The protein below binds the small molecule below.
Small molecule (SMILES): CC(=O)N[C@H]1[C@H](O[C@H]2[C@H](O)[C@@H](NC(C)=O)CO[C@@H]2CO)O[C@H](CO)[C@@H](O)[C@@H]1O

Binding-site contacts:
Ligand atom C1 contacts residue TYR219 of chain 1.D at 3.3 Å (hydrophobic).
Ligand atom C5 contacts residue SER169 of chain 1.D at 3.2 Å.
Ligand atom C2 contacts residue ASN167 of chain 1.D at 2.4 Å.
Ligand atom C1 contacts residue SER169 of chain 1.D at 3.6 Å.
Ligand atom C8 contacts residue TYR219 of chain 1.D at 3.2 Å (hydrophobic).
Ligand atom O5 contacts residue ASN167 of chain 1.D at 2.4 Å (h-bond).
Ligand atom C3 contacts residue TYR219 of chain 1.D at 3.8 Å (hydrophobic).
Ligand atom O7 contacts residue TYR219 of chain 1.D at 4.3 Å.
Ligand atom C6 contacts residue SER169 of chain 1.D at 3.4 Å.
Ligand atom C7 contacts residue TYR219 of chain 1.D at 3.2 Å (hydrophobic).
Ligand atom C1 contacts residue ASN167 of chain 1.D at 1.4 Å.
Ligand atom O6 contacts residue SER169 of chain 1.D at 3.6 Å.
Ligand atom O5 contacts residue SER169 of chain 1.D at 3.0 Å (h-bond).
Ligand atom O3 contacts residue TYR219 of chain 1.D at 4.5 Å.
Ligand atom C7 contacts residue LYS116 of chain 1.D at 4.2 Å.
Ligand atom C7 contacts residue ASN167 of chain 1.D at 3.9 Å.
Ligand atom C8 contacts residue GLN165 of chain 1.D at 4.3 Å.
Ligand atom C8 contacts residue ASN114 of chain 1.D at 4.2 Å.
Ligand atom O7 contacts residue LYS116 of chain 1.D at 3.4 Å (salt-bridge).
Ligand atom N2 contacts residue TYR219 of chain 1.D at 2.3 Å (h-bond).
Ligand atom C4 contacts residue ASN167 of chain 1.D at 4.2 Å.
Ligand atom C3 contacts residue ASN167 of chain 1.D at 3.8 Å.
Ligand atom O7 contacts residue ASN167 of chain 1.D at 4.4 Å.
Ligand atom C8 contacts residue ILE113 of chain 1.D at 4.1 Å (hydrophobic).
Ligand atom N2 contacts residue ASN167 of chain 1.D at 2.9 Å (h-bond).
Ligand atom C2 contacts residue TYR219 of chain 1.D at 3.2 Å (hydrophobic).
Ligand atom C2 contacts residue LYS116 of chain 1.D at 4.3 Å.
Ligand atom C5 contacts residue ASN167 of chain 1.D at 3.7 Å.

Sequence of chain 1.D:
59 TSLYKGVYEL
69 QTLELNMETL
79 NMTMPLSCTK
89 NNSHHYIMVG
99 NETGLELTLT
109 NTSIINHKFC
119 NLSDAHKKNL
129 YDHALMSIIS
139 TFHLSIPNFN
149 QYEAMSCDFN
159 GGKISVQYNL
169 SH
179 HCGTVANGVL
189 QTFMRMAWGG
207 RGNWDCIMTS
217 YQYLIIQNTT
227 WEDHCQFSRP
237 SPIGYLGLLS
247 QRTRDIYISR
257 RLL